Binding-site contacts:
Ligand atom N2 contacts residue ASN269 of chain 1.I at 2.9 Å (h-bond).
Ligand atom C4 contacts residue ASN269 of chain 1.I at 4.2 Å.
Ligand atom C1 contacts residue LYS545 of chain 1.H at 4.2 Å.
Ligand atom C1 contacts residue GLU268 of chain 1.I at 4.2 Å.
Ligand atom C7 contacts residue ASN269 of chain 1.I at 4.0 Å.
Ligand atom O5 contacts residue LYS545 of chain 1.H at 3.1 Å (salt-bridge).
Ligand atom C2 contacts residue GLU268 of chain 1.I at 4.1 Å.
Ligand atom N2 contacts residue GLU268 of chain 1.I at 3.0 Å (salt-bridge).
Ligand atom O5 contacts residue ASN269 of chain 1.I at 2.4 Å (h-bond).
Ligand atom C7 contacts residue GLU268 of chain 1.I at 3.6 Å.
Ligand atom C6 contacts residue LYS545 of chain 1.H at 3.3 Å.
Ligand atom C2 contacts residue ASN269 of chain 1.I at 2.4 Å.
Ligand atom C5 contacts residue ASN269 of chain 1.I at 3.7 Å.
Ligand atom C1 contacts residue ASN269 of chain 1.I at 1.4 Å.
Ligand atom C8 contacts residue GLU268 of chain 1.I at 3.3 Å.
Ligand atom C3 contacts residue ASN269 of chain 1.I at 3.8 Å.
Ligand atom O6 contacts residue LYS545 of chain 1.H at 3.5 Å (salt-bridge).
Ligand atom C5 contacts residue LYS545 of chain 1.H at 3.8 Å.

Sequence of chain 1.I:
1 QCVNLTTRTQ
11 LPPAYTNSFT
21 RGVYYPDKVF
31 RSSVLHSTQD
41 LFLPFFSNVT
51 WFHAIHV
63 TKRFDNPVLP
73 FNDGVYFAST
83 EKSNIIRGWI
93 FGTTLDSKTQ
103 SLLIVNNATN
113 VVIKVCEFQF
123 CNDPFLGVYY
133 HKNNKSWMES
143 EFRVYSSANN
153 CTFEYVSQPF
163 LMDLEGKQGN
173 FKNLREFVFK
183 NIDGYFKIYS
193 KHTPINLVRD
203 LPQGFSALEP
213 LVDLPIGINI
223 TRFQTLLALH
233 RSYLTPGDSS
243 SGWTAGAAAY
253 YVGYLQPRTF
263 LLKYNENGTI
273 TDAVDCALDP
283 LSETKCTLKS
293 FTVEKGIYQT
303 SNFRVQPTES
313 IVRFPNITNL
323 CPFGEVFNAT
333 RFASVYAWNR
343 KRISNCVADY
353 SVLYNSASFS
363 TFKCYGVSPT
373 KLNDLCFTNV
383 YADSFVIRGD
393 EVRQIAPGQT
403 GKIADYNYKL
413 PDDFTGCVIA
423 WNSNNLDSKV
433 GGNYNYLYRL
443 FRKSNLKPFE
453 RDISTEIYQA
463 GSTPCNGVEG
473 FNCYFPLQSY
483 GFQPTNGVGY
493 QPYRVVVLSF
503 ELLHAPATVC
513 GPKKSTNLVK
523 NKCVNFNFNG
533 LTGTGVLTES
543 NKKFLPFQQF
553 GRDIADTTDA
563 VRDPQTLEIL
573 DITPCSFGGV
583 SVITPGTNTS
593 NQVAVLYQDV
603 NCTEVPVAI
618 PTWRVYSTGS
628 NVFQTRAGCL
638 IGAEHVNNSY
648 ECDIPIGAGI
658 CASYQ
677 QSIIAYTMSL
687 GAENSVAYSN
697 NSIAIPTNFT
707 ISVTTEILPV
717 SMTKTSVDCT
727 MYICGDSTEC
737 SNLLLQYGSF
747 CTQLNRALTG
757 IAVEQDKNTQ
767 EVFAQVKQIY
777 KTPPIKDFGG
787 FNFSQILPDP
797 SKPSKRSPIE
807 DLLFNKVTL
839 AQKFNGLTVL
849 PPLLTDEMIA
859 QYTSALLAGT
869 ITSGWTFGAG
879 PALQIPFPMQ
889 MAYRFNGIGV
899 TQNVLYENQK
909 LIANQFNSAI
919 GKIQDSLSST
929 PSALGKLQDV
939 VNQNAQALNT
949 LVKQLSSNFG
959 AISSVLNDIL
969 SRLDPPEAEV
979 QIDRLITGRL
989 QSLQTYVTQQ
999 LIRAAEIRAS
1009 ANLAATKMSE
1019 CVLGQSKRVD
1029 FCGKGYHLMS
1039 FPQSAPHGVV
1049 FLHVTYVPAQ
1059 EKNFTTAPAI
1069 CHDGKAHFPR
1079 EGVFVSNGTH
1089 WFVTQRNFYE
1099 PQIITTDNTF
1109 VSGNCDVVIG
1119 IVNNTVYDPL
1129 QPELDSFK

The small molecule below binds the protein below.
Small molecule (SMILES): CC(=O)N[C@@H]1[C@@H](O)[C@H](O)[C@@H](CO)O[C@H]1O

Sequence of chain 1.H:
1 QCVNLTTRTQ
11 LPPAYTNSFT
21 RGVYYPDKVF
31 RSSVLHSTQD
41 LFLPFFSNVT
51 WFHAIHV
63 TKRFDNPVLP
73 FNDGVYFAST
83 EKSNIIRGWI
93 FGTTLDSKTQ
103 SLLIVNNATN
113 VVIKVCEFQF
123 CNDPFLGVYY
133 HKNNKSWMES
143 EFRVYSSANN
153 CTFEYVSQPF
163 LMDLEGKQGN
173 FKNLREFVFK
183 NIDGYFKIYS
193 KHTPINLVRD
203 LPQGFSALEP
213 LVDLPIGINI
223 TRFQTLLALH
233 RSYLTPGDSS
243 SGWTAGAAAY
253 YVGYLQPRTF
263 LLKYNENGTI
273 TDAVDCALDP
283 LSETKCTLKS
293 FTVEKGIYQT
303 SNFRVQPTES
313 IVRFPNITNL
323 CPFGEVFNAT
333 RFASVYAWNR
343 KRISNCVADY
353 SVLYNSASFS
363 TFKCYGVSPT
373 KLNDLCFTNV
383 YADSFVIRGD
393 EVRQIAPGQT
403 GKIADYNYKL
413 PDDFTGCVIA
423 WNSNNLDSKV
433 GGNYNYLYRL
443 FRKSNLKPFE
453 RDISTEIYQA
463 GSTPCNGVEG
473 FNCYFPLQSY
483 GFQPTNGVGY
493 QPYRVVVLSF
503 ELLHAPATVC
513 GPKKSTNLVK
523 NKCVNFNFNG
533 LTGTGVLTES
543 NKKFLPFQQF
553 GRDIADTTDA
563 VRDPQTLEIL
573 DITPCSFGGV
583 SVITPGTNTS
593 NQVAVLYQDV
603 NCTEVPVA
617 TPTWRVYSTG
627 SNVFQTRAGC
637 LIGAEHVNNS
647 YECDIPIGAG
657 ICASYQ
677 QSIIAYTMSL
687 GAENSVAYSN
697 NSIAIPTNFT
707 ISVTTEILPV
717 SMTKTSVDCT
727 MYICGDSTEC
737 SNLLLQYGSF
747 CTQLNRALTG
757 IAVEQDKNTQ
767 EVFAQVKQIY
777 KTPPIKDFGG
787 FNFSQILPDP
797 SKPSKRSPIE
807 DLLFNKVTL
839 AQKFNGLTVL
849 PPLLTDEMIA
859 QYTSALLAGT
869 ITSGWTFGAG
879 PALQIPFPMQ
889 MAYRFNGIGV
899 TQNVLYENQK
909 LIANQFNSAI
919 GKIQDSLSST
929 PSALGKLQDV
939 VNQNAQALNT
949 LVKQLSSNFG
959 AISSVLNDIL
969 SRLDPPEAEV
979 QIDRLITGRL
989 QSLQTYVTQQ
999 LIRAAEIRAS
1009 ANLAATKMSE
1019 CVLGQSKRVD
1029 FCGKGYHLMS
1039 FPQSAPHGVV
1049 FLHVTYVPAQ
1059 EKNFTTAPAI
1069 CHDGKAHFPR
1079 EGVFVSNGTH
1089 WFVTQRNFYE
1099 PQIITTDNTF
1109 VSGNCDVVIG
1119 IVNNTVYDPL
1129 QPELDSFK